A small-molecule ligand and the protein it binds are described below.
Small molecule (SMILES): CC(C)[C@H](NC(=O)[C@H](CCCN=C(N)N)NC(=O)[C@@H](N)CCC(=O)O)C(=O)N[C@H](C=O)CCCCN

Sequence of chain 20.B:
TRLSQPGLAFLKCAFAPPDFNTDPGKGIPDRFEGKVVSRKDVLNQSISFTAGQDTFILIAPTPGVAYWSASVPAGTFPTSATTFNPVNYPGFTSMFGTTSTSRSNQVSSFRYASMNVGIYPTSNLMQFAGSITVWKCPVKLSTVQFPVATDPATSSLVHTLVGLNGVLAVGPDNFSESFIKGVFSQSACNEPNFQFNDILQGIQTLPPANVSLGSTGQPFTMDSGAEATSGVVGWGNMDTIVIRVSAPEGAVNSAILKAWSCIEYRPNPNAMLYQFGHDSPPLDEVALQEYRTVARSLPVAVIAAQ

Binding-site contacts:
Ligand atom CG2 contacts residue PHE76 of chain 20.B at 3.8 Å (hydrophobic).